A small-molecule ligand and the protein it binds are described below.
Small molecule (SMILES): C[N+](C)(C)CCOP(=O)(O)O

Sequence of chain 1.A:
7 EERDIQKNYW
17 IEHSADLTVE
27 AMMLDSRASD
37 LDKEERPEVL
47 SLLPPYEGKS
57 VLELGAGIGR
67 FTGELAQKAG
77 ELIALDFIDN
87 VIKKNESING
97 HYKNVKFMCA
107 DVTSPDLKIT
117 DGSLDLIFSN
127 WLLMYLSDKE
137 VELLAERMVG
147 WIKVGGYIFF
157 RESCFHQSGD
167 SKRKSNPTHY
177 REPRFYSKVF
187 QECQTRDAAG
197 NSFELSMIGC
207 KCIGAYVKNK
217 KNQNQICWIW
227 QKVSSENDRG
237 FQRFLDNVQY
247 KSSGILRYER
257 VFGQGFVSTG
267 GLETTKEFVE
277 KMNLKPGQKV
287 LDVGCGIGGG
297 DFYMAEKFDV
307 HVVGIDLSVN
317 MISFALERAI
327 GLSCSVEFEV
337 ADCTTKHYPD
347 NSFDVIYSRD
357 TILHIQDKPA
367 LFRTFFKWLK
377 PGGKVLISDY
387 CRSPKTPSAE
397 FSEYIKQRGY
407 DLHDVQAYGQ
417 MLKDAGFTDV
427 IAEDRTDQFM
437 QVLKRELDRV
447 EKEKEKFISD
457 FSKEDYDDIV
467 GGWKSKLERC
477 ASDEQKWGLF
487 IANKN

Binding-site contacts:
Ligand atom C4 contacts residue MET29 of chain 1.A at 3.5 Å (hydrophobic).
Ligand atom P1 contacts residue SER159 of chain 1.A at 3.8 Å.
Ligand atom O3 contacts residue ARG169 of chain 1.A at 2.9 Å (salt-bridge).
Ligand atom O2 contacts residue TYR131 of chain 1.A at 3.7 Å.
Ligand atom C3 contacts residue SAH1 of chain 1.B at 3.4 Å.
Ligand atom O1 contacts residue MET130 of chain 1.A at 4.0 Å.
Ligand atom O3 contacts residue GLN163 of chain 1.A at 3.9 Å.
Ligand atom O1 contacts residue TYR176 of chain 1.A at 3.5 Å.
Ligand atom C4 contacts residue MET28 of chain 1.A at 3.6 Å (hydrophobic).
Ligand atom C1 contacts residue MET130 of chain 1.A at 3.7 Å (hydrophobic).
Ligand atom C1 contacts residue SER159 of chain 1.A at 3.4 Å.
Ligand atom C4 contacts residue TRP127 of chain 1.A at 3.7 Å (hydrophobic).
Ligand atom O2 contacts residue MET130 of chain 1.A at 3.4 Å.
Ligand atom C2 contacts residue MET130 of chain 1.A at 3.9 Å (hydrophobic).
Ligand atom O1 contacts residue GLN163 of chain 1.A at 3.6 Å.
Ligand atom P1 contacts residue TYR176 of chain 1.A at 3.8 Å.
Ligand atom O3 contacts residue GLY165 of chain 1.A at 2.8 Å (h-bond).
Ligand atom O4 contacts residue GLN163 of chain 1.A at 3.8 Å.
Ligand atom N1 contacts residue MET28 of chain 1.A at 3.7 Å.
Ligand atom C2 contacts residue TYR131 of chain 1.A at 3.5 Å (hydrophobic).
Ligand atom C3 contacts residue MET28 of chain 1.A at 3.6 Å (hydrophobic).
Ligand atom C5 contacts residue LEU30 of chain 1.A at 3.6 Å (hydrophobic).
Ligand atom P1 contacts residue ARG169 of chain 1.A at 3.8 Å.
Ligand atom N1 contacts residue TRP127 of chain 1.A at 3.9 Å.
Ligand atom C5 contacts residue MET28 of chain 1.A at 3.2 Å (hydrophobic).
Ligand atom O4 contacts residue ARG169 of chain 1.A at 2.8 Å (salt-bridge).
Ligand atom C1 contacts residue TRP127 of chain 1.A at 3.9 Å (hydrophobic).
Ligand atom C5 contacts residue MET29 of chain 1.A at 3.9 Å (hydrophobic).
Ligand atom C3 contacts residue TRP127 of chain 1.A at 3.7 Å (hydrophobic).
Ligand atom C3 contacts residue TYR131 of chain 1.A at 3.5 Å (hydrophobic).
Ligand atom O4 contacts residue TYR176 of chain 1.A at 2.5 Å (h-bond).
Ligand atom O2 contacts residue SER159 of chain 1.A at 3.8 Å.
Ligand atom O3 contacts residue SER164 of chain 1.A at 3.6 Å (h-bond).
Ligand atom P1 contacts residue SER164 of chain 1.A at 3.7 Å.
Ligand atom N1 contacts residue TYR131 of chain 1.A at 3.8 Å.
Ligand atom O1 contacts residue SER159 of chain 1.A at 2.7 Å (h-bond).
Ligand atom C3 contacts residue TRP16 of chain 1.A at 3.8 Å (hydrophobic).
Ligand atom C2 contacts residue TRP127 of chain 1.A at 3.4 Å (hydrophobic).
Ligand atom O1 contacts residue SER164 of chain 1.A at 2.8 Å (h-bond).
Ligand atom C5 contacts residue TYR131 of chain 1.A at 3.6 Å (hydrophobic).